Binding-site contacts:
Ligand atom C04 contacts residue PHE467 of chain 1.B at 3.5 Å (hydrophobic).
Ligand atom C05 contacts residue ILE528 of chain 1.B at 4.5 Å (hydrophobic).
Ligand atom C15 contacts residue PHE542 of chain 1.A at 4.2 Å (hydrophobic).
Ligand atom C16 contacts residue LEU508 of chain 1.B at 4.3 Å (hydrophobic).
Ligand atom C10 contacts residue LEU502 of chain 1.B at 4.3 Å (hydrophobic).
Ligand atom C03 contacts residue TYR466 of chain 1.B at 3.3 Å (hydrophobic).
Ligand atom C15 contacts residue LEU508 of chain 1.B at 4.4 Å (hydrophobic).
Ligand atom C02 contacts residue TYR466 of chain 1.B at 4.3 Å (hydrophobic).
Ligand atom C13 contacts residue LEU627 of chain 1.A at 4.1 Å (hydrophobic).
Ligand atom N17 contacts residue PHE542 of chain 1.A at 3.2 Å.
Ligand atom C04 contacts residue TYR466 of chain 1.B at 3.3 Å (hydrophobic).
Ligand atom O14 contacts residue LEU505 of chain 1.B at 4.0 Å.
Ligand atom C07 contacts residue ILE528 of chain 1.B at 3.4 Å (hydrophobic).
Ligand atom C08 contacts residue LEU505 of chain 1.B at 4.5 Å (hydrophobic).
Ligand atom B01 contacts residue LEU627 of chain 1.A at 4.5 Å.
Ligand atom C06 contacts residue ILE528 of chain 1.B at 3.4 Å (hydrophobic).
Ligand atom C07 contacts residue TYR466 of chain 1.B at 4.4 Å (hydrophobic).
Ligand atom C03 contacts residue LEU470 of chain 1.B at 4.1 Å (hydrophobic).
Ligand atom C02 contacts residue LEU470 of chain 1.B at 4.4 Å (hydrophobic).
Ligand atom C06 contacts residue ILE524 of chain 1.B at 4.4 Å (hydrophobic).
Ligand atom C10 contacts residue LEU505 of chain 1.B at 4.2 Å (hydrophobic).
Ligand atom C16 contacts residue PHE542 of chain 1.A at 3.5 Å (hydrophobic).
Ligand atom C08 contacts residue LEU627 of chain 1.A at 4.0 Å (hydrophobic).
Ligand atom C05 contacts residue ILE524 of chain 1.B at 4.3 Å (hydrophobic).
Ligand atom B01 contacts residue LEU470 of chain 1.B at 4.4 Å.
Ligand atom C09 contacts residue LEU505 of chain 1.B at 3.5 Å (hydrophobic).
Ligand atom C03 contacts residue PHE467 of chain 1.B at 3.9 Å (hydrophobic).
Ligand atom C06 contacts residue TYR466 of chain 1.B at 4.0 Å (hydrophobic).
Ligand atom N17 contacts residue LEU508 of chain 1.B at 3.1 Å.
Ligand atom C05 contacts residue GLN525 of chain 1.B at 4.3 Å.
Ligand atom C05 contacts residue TYR466 of chain 1.B at 3.4 Å (hydrophobic).
Ligand atom C15 contacts residue LEU505 of chain 1.B at 3.8 Å (hydrophobic).
Ligand atom O14 contacts residue LEU470 of chain 1.B at 4.2 Å.
Ligand atom C09 contacts residue LEU470 of chain 1.B at 4.4 Å (hydrophobic).
Ligand atom C06 contacts residue GLN525 of chain 1.B at 4.1 Å.

The small molecule below binds the protein below.
Small molecule (SMILES): NCCOB(c1ccccc1)c1ccccc1

Sequence of chain 1.B:
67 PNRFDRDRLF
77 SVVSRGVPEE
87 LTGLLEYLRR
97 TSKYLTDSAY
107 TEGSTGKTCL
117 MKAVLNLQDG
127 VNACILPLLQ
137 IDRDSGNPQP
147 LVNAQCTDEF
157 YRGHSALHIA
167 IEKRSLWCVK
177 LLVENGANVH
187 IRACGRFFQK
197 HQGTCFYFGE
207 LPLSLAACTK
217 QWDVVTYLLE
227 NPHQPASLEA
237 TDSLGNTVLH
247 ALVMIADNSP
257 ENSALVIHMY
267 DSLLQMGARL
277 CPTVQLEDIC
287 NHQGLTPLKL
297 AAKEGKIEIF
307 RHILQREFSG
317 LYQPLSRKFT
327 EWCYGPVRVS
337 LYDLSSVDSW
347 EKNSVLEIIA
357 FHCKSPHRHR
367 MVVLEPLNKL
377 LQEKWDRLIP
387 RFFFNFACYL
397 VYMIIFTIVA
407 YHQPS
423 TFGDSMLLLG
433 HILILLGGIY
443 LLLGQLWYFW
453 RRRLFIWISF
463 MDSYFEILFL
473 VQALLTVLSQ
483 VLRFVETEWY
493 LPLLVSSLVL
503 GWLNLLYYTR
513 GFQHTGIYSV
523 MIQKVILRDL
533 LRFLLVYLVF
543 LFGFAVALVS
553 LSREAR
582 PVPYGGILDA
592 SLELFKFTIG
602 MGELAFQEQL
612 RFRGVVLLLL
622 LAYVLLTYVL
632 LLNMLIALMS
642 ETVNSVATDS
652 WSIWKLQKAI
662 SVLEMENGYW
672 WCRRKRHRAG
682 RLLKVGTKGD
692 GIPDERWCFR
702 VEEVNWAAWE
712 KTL

Sequence of chain 1.A:
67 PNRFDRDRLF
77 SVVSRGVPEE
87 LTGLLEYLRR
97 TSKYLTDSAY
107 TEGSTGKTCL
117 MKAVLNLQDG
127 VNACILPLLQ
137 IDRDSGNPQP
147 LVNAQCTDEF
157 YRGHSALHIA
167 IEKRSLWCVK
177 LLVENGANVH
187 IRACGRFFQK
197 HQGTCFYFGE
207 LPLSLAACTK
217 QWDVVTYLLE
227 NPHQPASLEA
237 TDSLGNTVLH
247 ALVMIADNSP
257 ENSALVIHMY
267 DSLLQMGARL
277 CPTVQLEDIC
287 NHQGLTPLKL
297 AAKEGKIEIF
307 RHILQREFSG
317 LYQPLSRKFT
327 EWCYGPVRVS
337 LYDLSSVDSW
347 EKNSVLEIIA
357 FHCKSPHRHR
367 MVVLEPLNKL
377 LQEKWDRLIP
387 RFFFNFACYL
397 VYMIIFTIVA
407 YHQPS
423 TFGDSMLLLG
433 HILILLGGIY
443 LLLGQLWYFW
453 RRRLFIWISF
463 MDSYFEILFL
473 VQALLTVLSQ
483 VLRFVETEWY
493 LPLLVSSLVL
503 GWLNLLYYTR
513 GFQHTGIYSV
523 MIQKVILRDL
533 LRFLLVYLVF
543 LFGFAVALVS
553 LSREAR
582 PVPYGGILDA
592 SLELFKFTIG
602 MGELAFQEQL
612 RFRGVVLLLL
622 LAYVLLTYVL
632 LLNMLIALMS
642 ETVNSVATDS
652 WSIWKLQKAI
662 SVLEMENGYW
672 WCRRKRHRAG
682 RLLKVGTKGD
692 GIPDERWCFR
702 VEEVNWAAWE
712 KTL